Sequence of chain 40.A:
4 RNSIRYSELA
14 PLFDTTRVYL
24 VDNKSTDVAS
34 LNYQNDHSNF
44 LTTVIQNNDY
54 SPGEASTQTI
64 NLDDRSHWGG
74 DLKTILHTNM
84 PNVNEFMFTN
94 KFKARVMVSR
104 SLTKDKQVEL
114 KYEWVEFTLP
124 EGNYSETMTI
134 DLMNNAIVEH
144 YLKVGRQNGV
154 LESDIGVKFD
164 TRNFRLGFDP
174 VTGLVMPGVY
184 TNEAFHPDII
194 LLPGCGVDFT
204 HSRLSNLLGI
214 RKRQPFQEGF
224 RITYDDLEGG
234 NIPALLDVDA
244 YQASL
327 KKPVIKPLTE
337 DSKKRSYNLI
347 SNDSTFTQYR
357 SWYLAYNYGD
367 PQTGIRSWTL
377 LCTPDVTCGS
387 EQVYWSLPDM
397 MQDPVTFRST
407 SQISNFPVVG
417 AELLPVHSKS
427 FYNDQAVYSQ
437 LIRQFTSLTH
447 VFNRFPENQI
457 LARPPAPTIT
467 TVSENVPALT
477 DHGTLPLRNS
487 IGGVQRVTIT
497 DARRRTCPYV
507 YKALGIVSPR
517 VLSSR

This small molecule binds to this protein.
Small molecule (SMILES): CCCCCCCCCCCC[N+](C)(C)CCCS(=O)(=O)O

Binding-site contacts:
Ligand atom C12 contacts residue C151 of chain 40.D at 3.4 Å.
Ligand atom O1S contacts residue LYS215 of chain 40.A at 2.7 Å (salt-bridge).
Ligand atom C2 contacts residue TRP374 of chain 40.A at 4.1 Å (hydrophobic).
Ligand atom C10 contacts residue C151 of chain 40.D at 3.4 Å.
Ligand atom O2S contacts residue ARG224 of chain 40.A at 4.5 Å.
Ligand atom S1 contacts residue GLY222 of chain 40.A at 3.0 Å (h-bond).
Ligand atom C5 contacts residue C151 of chain 40.D at 4.0 Å.
Ligand atom S1 contacts residue ARG224 of chain 40.A at 4.3 Å.
Ligand atom C9 contacts residue C151 of chain 40.D at 3.4 Å.
Ligand atom O3S contacts residue TRP374 of chain 40.A at 3.3 Å.
Ligand atom C7 contacts residue C151 of chain 40.D at 3.4 Å.
Ligand atom O3S contacts residue GLY222 of chain 40.A at 2.9 Å (h-bond).
Ligand atom O1S contacts residue GLY222 of chain 40.A at 2.3 Å (h-bond).
Ligand atom S1 contacts residue TRP374 of chain 40.A at 4.0 Å.
Ligand atom O3S contacts residue ARG224 of chain 40.A at 2.9 Å (salt-bridge).
Ligand atom C16 contacts residue ASP229 of chain 40.A at 4.3 Å.
Ligand atom C1 contacts residue TRP374 of chain 40.A at 3.6 Å (hydrophobic).
Ligand atom O1S contacts residue TRP374 of chain 40.A at 4.3 Å.
Ligand atom S1 contacts residue LYS215 of chain 40.A at 4.1 Å.
Ligand atom C6 contacts residue C151 of chain 40.D at 4.2 Å.
Ligand atom O2S contacts residue GLY222 of chain 40.A at 3.3 Å (h-bond).
Ligand atom C8 contacts residue C151 of chain 40.D at 3.7 Å.
Ligand atom C13 contacts residue C151 of chain 40.D at 4.5 Å.
Ligand atom C3 contacts residue TRP374 of chain 40.A at 4.3 Å (hydrophobic).
Ligand atom O1S contacts residue PHE223 of chain 40.A at 4.5 Å.
Ligand atom O3S contacts residue PHE223 of chain 40.A at 3.9 Å.
Ligand atom C11 contacts residue C151 of chain 40.D at 3.5 Å.